Binding-site contacts:
Ligand atom C8 contacts residue ASN124 of chain 1.D at 4.1 Å.
Ligand atom O7 contacts residue ASN124 of chain 1.D at 3.4 Å (h-bond).
Ligand atom C7 contacts residue ARG121 of chain 1.D at 4.3 Å.
Ligand atom C8 contacts residue ILE122 of chain 1.D at 3.5 Å (hydrophobic).
Ligand atom C5 contacts residue ASN124 of chain 1.D at 3.7 Å.
Ligand atom C8 contacts residue ARG121 of chain 1.D at 3.5 Å.
Ligand atom N2 contacts residue ASN124 of chain 1.D at 2.9 Å (h-bond).
Ligand atom C2 contacts residue ASN124 of chain 1.D at 2.4 Å.
Ligand atom C7 contacts residue ASN124 of chain 1.D at 3.3 Å.
Ligand atom C1 contacts residue ASN124 of chain 1.D at 1.5 Å.
Ligand atom C4 contacts residue ASN124 of chain 1.D at 4.2 Å.
Ligand atom C8 contacts residue PRO123 of chain 1.D at 4.5 Å (hydrophobic).
Ligand atom C3 contacts residue ASN124 of chain 1.D at 3.8 Å.
Ligand atom O5 contacts residue ASN124 of chain 1.D at 2.4 Å (h-bond).

This protein binds this small molecule.
Small molecule (SMILES): CC(=O)N[C@@H]1[C@@H](O)[C@H](O)[C@@H](CO)O[C@H]1O

Sequence of chain 1.D:
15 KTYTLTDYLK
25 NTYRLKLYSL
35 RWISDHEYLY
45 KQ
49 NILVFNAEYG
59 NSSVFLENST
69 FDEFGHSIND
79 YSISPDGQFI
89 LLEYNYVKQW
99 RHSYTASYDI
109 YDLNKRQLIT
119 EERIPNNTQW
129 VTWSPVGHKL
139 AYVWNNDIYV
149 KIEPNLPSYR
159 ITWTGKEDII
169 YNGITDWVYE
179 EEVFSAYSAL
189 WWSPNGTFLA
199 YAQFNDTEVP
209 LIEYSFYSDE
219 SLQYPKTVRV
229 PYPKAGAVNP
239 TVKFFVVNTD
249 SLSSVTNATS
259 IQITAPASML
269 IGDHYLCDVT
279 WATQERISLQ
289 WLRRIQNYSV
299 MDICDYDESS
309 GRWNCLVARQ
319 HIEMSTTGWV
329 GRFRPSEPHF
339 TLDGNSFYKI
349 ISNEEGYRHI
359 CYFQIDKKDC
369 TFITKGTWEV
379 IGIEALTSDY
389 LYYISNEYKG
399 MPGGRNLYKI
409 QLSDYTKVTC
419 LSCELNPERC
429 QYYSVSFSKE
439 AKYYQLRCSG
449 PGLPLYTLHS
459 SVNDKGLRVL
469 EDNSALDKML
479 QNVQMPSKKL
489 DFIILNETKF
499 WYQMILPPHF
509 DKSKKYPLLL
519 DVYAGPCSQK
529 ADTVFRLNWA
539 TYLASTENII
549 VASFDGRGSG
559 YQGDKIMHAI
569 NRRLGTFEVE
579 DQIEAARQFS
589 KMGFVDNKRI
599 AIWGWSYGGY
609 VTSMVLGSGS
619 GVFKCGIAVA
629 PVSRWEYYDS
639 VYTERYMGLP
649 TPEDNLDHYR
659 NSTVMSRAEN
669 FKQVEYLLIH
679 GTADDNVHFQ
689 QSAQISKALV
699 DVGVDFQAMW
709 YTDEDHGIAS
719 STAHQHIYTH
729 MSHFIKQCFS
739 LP